A small-molecule ligand and the protein it binds are described below.
Small molecule (SMILES): CC(=O)N[C@@H]1[C@@H](O)[C@H](O)[C@@H](CO)O[C@H]1O

Sequence of chain 57.D:
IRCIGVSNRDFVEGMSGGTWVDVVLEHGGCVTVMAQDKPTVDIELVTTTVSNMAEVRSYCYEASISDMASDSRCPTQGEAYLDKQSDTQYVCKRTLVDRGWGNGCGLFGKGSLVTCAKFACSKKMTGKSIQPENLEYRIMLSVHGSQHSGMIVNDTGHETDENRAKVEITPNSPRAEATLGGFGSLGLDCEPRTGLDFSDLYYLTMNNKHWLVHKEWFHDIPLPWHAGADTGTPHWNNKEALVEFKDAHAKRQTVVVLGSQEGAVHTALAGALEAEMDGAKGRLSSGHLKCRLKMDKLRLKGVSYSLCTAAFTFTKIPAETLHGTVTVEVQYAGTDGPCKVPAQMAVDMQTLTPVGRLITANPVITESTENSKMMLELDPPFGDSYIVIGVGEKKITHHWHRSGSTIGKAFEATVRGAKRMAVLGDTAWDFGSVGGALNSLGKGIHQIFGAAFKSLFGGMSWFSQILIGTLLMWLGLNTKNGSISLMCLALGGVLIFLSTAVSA

Binding-site contacts:
Ligand atom C7 contacts residue SER149 of chain 57.D at 4.4 Å.
Ligand atom C7 contacts residue ASN154 of chain 57.D at 3.2 Å.
Ligand atom C2 contacts residue HIS158 of chain 57.D at 3.7 Å.
Ligand atom C2 contacts residue ASN154 of chain 57.D at 2.4 Å.
Ligand atom O7 contacts residue ASN154 of chain 57.D at 4.2 Å.
Ligand atom C1 contacts residue HIS158 of chain 57.D at 3.9 Å.
Ligand atom C3 contacts residue ASN154 of chain 57.D at 3.8 Å.
Ligand atom C5 contacts residue HIS158 of chain 57.D at 4.2 Å.
Ligand atom C1 contacts residue ASN154 of chain 57.D at 1.4 Å.
Ligand atom C7 contacts residue VAL153 of chain 57.D at 3.6 Å (hydrophobic).
Ligand atom C6 contacts residue GLY157 of chain 57.D at 3.9 Å.
Ligand atom O7 contacts residue SER149 of chain 57.D at 3.4 Å (h-bond).
Ligand atom C4 contacts residue ASN154 of chain 57.D at 4.3 Å.
Ligand atom C3 contacts residue HIS158 of chain 57.D at 4.4 Å.
Ligand atom C5 contacts residue ASN154 of chain 57.D at 3.7 Å.
Ligand atom O7 contacts residue VAL153 of chain 57.D at 3.3 Å.
Ligand atom O5 contacts residue HIS158 of chain 57.D at 3.5 Å.
Ligand atom O6 contacts residue HIS158 of chain 57.D at 4.2 Å.
Ligand atom O3 contacts residue HIS148 of chain 57.D at 3.7 Å.
Ligand atom O6 contacts residue ASN154 of chain 57.D at 4.2 Å.
Ligand atom C6 contacts residue HIS158 of chain 57.D at 4.3 Å.
Ligand atom N2 contacts residue ASN154 of chain 57.D at 2.8 Å (h-bond).
Ligand atom C8 contacts residue VAL153 of chain 57.D at 3.2 Å (hydrophobic).
Ligand atom C4 contacts residue HIS158 of chain 57.D at 4.1 Å.
Ligand atom O7 contacts residue GLY150 of chain 57.D at 3.4 Å.
Ligand atom C8 contacts residue ASN154 of chain 57.D at 3.1 Å.
Ligand atom O6 contacts residue GLY157 of chain 57.D at 3.1 Å.
Ligand atom O5 contacts residue ASN154 of chain 57.D at 2.4 Å (h-bond).